Sequence of chain 2.A:
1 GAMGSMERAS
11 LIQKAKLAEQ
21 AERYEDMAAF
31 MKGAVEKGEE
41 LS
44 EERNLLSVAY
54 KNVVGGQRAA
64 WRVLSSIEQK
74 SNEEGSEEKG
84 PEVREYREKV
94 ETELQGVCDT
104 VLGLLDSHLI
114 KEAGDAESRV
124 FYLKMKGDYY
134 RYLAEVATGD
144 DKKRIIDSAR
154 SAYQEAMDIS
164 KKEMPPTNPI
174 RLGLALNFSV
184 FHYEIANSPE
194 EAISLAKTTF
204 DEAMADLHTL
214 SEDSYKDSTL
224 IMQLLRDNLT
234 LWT

Binding-site contacts:
Ligand atom N contacts residue ASN231 of chain 2.A at 3.0 Å (h-bond).
Ligand atom CB contacts residue ASN180 of chain 2.A at 3.3 Å.
Ligand atom O3P contacts residue LYS54 of chain 2.A at 3.6 Å.
Ligand atom CA contacts residue P6Z1 of chain 2.D at 3.5 Å.
Ligand atom O contacts residue ASN55 of chain 2.A at 3.0 Å (h-bond).
Ligand atom O3P contacts residue TYR135 of chain 2.A at 2.5 Å (h-bond).
Ligand atom CB contacts residue TRP235 of chain 2.A at 3.4 Å (hydrophobic).
Ligand atom CG2 contacts residue P6Z1 of chain 2.D at 3.5 Å.
Ligand atom O contacts residue ASN231 of chain 2.A at 2.9 Å (h-bond).
Ligand atom CB contacts residue GLU187 of chain 2.A at 3.2 Å.
Ligand atom N contacts residue GLU19 of chain 2.A at 3.0 Å (salt-bridge).
Ligand atom O contacts residue LYS54 of chain 2.A at 3.4 Å.
Ligand atom N contacts residue ASN180 of chain 2.A at 2.9 Å (h-bond).
Ligand atom N contacts residue LEU234 of chain 2.A at 3.3 Å.
Ligand atom CB contacts residue VAL51 of chain 2.A at 3.6 Å (hydrophobic).
Ligand atom CA contacts residue ASN55 of chain 2.A at 3.4 Å.
Ligand atom NH2 contacts residue ASN55 of chain 2.A at 3.7 Å.
Ligand atom NH1 contacts residue GLY58 of chain 2.A at 3.6 Å.
Ligand atom O3P contacts residue ARG134 of chain 2.A at 2.8 Å (salt-bridge).
Ligand atom CG1 contacts residue LEU179 of chain 2.A at 3.6 Å (hydrophobic).
Ligand atom O contacts residue P6Z1 of chain 2.D at 3.3 Å (h-bond).
Ligand atom NE contacts residue ASN55 of chain 2.A at 2.9 Å (h-bond).
Ligand atom O contacts residue GLU187 of chain 2.A at 3.1 Å (salt-bridge).
Ligand atom CA contacts residue ASN180 of chain 2.A at 3.4 Å.
Ligand atom O2P contacts residue ARG134 of chain 2.A at 2.8 Å (salt-bridge).
Ligand atom C contacts residue ASN55 of chain 2.A at 3.5 Å.
Ligand atom CD contacts residue ASN55 of chain 2.A at 3.6 Å.
Ligand atom C contacts residue ASN180 of chain 2.A at 3.6 Å.
Ligand atom O contacts residue LYS54 of chain 2.A at 3.2 Å (salt-bridge).
Ligand atom CG contacts residue ASN55 of chain 2.A at 3.3 Å.
Ligand atom CB contacts residue GLU19 of chain 2.A at 3.5 Å.
Ligand atom O contacts residue VAL183 of chain 2.A at 3.5 Å.
Ligand atom N contacts residue LEU179 of chain 2.A at 3.6 Å.
Ligand atom CB contacts residue ASN55 of chain 2.A at 3.4 Å.
Ligand atom CA contacts residue LEU234 of chain 2.A at 3.7 Å (hydrophobic).
Ligand atom O1P contacts residue ARG61 of chain 2.A at 2.9 Å (salt-bridge).
Ligand atom OG contacts residue GLU19 of chain 2.A at 2.7 Å (salt-bridge).
Ligand atom O1P contacts residue LYS54 of chain 2.A at 2.7 Å (salt-bridge).
Ligand atom O2P contacts residue ARG61 of chain 2.A at 2.9 Å (salt-bridge).
Ligand atom N contacts residue VAL51 of chain 2.A at 3.5 Å.

A protein and the small-molecule ligand that binds it are described below.
Small molecule (SMILES): CC[C@H](C)[C@H](NC(=O)[C@H](COP(=O)(O)O)NC(=O)CNC(=O)[C@H](C)N)C(=O)N1CCC[C@H]1C(=O)NCC(=O)N[C@@H](CCCN=C(N)N)C(=O)N[C@@H](C)C(=O)N[C@@H](CO)C(=O)O